Binding-site contacts:
Ligand atom O3 contacts residue ASP11 of chain 1.A at 3.4 Å (salt-bridge).
Ligand atom O3 contacts residue GLY286 of chain 1.A at 3.1 Å (h-bond).
Ligand atom C2 contacts residue ASP118 of chain 1.A at 3.4 Å.
Ligand atom O2 contacts residue GLY286 of chain 1.A at 3.0 Å (h-bond).
Ligand atom O3 contacts residue ASP70 of chain 1.A at 2.5 Å (salt-bridge).
Ligand atom O4 contacts residue ARG49 of chain 1.A at 2.8 Å (salt-bridge).
Ligand atom C6 contacts residue THR46 of chain 1.A at 3.9 Å.
Ligand atom O1 contacts residue TRP248 of chain 1.A at 3.5 Å.
Ligand atom O5 contacts residue GLU230 of chain 1.A at 3.3 Å (salt-bridge).
Ligand atom C3 contacts residue ASP11 of chain 1.A at 3.8 Å.
Ligand atom C3 contacts residue ASP70 of chain 1.A at 3.3 Å.
Ligand atom C3 contacts residue ARG356 of chain 1.A at 3.9 Å.
Ligand atom O2 contacts residue ASP118 of chain 1.A at 2.7 Å (salt-bridge).
Ligand atom O6 contacts residue GLY175 of chain 1.A at 3.4 Å.
Ligand atom C1 contacts residue TRP248 of chain 1.A at 3.5 Å (hydrophobic).
Ligand atom C6 contacts residue GLU230 of chain 1.A at 3.5 Å.
Ligand atom O3 contacts residue ARG356 of chain 1.A at 3.0 Å (salt-bridge).
Ligand atom O3 contacts residue GLY285 of chain 1.A at 3.1 Å.
Ligand atom O4 contacts residue ARG356 of chain 1.A at 2.7 Å (salt-bridge).
Ligand atom O2 contacts residue VAL15 of chain 1.A at 3.7 Å.
Ligand atom C1 contacts residue PHE116 of chain 1.A at 3.9 Å (hydrophobic).
Ligand atom C2 contacts residue TRP248 of chain 1.A at 3.8 Å (hydrophobic).
Ligand atom O4 contacts residue GLU174 of chain 1.A at 3.7 Å.
Ligand atom O1 contacts residue ASP118 of chain 1.A at 2.8 Å (salt-bridge).
Ligand atom C4 contacts residue ASP70 of chain 1.A at 3.6 Å.
Ligand atom C1 contacts residue ASP118 of chain 1.A at 3.8 Å.
Ligand atom C6 contacts residue GLY175 of chain 1.A at 3.6 Å.
Ligand atom C4 contacts residue ARG356 of chain 1.A at 3.6 Å.
Ligand atom C1 contacts residue ASP118 of chain 1.A at 3.4 Å.
Ligand atom O6 contacts residue TYR173 of chain 1.A at 3.5 Å.
Ligand atom O1 contacts residue TYR250 of chain 1.A at 3.6 Å.
Ligand atom O4 contacts residue ASP11 of chain 1.A at 3.2 Å (salt-bridge).
Ligand atom O6 contacts residue GLU230 of chain 1.A at 2.8 Å (salt-bridge).
Ligand atom O3 contacts residue ARG323 of chain 1.A at 2.9 Å (salt-bridge).
Ligand atom O3 contacts residue PHE116 of chain 1.A at 3.5 Å.
Ligand atom C2 contacts residue GLY286 of chain 1.A at 3.9 Å.
Ligand atom O4 contacts residue ASP70 of chain 1.A at 2.7 Å (salt-bridge).
Ligand atom O4 contacts residue THR46 of chain 1.A at 3.6 Å.
Ligand atom O5 contacts residue TRP248 of chain 1.A at 3.1 Å (h-bond).
Ligand atom O2 contacts residue TYR250 of chain 1.A at 3.3 Å.

Sequence of chain 1.A:
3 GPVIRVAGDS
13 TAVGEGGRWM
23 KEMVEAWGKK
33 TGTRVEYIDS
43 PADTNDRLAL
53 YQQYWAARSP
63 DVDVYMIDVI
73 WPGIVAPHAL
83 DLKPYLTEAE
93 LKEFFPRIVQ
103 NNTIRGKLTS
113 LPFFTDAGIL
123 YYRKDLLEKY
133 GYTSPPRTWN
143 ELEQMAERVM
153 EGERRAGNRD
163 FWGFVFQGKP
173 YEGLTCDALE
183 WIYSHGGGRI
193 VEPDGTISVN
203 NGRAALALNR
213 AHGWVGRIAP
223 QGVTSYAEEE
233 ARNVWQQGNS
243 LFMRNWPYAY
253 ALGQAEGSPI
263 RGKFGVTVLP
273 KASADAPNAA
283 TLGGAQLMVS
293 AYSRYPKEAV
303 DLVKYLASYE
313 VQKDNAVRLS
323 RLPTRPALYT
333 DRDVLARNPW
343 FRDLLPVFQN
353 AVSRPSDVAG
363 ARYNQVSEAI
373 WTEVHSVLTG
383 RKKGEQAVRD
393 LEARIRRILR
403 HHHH

This small molecule binds to this protein.
Small molecule (SMILES): OC[C@H]1O[C@H](OC[C@H]2O[C@@](O)(CO)[C@@H](O)[C@@H]2O)[C@H](O)[C@@H](O)[C@@H]1O